Sequence of chain 1.B:
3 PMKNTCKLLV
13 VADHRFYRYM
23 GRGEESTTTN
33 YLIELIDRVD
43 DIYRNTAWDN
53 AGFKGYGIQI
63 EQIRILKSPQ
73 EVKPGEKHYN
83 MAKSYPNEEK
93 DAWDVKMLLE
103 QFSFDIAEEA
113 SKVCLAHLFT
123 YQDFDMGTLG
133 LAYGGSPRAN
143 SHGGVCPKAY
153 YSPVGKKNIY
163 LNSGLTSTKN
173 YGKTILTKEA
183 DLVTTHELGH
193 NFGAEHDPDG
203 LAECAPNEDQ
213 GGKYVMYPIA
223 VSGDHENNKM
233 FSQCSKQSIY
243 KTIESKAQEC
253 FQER

A protein and the small-molecule ligand that binds it are described below.
Small molecule (SMILES): CC(C)C[C@H](CC(=O)NO)C(=O)N[C@H](C(=O)NC(C)C(=O)NCCN)C(C)(C)C

Binding-site contacts:
Ligand atom C12 contacts residue ASN172 of chain 1.B at 3.3 Å.
Ligand atom C14 contacts residue ILE221 of chain 1.B at 3.8 Å (hydrophobic).
Ligand atom C contacts residue HIS188 of chain 1.B at 3.7 Å.
Ligand atom N4 contacts residue ILE221 of chain 1.B at 3.9 Å.
Ligand atom C0 contacts residue GLY132 of chain 1.B at 3.5 Å.
Ligand atom C5 contacts residue GLY129 of chain 1.B at 3.5 Å.
Ligand atom O4 contacts residue HIS188 of chain 1.B at 3.1 Å (h-bond).
Ligand atom N contacts residue GLU189 of chain 1.B at 2.9 Å (salt-bridge).
Ligand atom CB contacts residue GLU189 of chain 1.B at 3.5 Å.
Ligand atom O4 contacts residue ZN1 of chain 1.G at 2.1 Å.
Ligand atom N contacts residue HIS188 of chain 1.B at 3.7 Å.
Ligand atom O2 contacts residue ILE221 of chain 1.B at 3.5 Å.
Ligand atom O2 contacts residue ALA222 of chain 1.B at 2.8 Å (h-bond).
Ligand atom C10 contacts residue GLY129 of chain 1.B at 3.6 Å.
Ligand atom C3 contacts residue HIS188 of chain 1.B at 3.6 Å.
Ligand atom C8 contacts residue THR130 of chain 1.B at 3.8 Å.
Ligand atom O1 contacts residue GLY129 of chain 1.B at 3.8 Å.
Ligand atom C contacts residue ZN1 of chain 1.G at 2.8 Å.
Ligand atom O contacts residue HIS188 of chain 1.B at 3.2 Å (h-bond).
Ligand atom N1 contacts residue PRO220 of chain 1.B at 3.4 Å (h-bond).
Ligand atom N3 contacts residue ILE221 of chain 1.B at 3.9 Å.
Ligand atom O4 contacts residue GLU189 of chain 1.B at 2.7 Å (salt-bridge).
Ligand atom C3 contacts residue TYR219 of chain 1.B at 3.8 Å (hydrophobic).
Ligand atom C3 contacts residue PRO220 of chain 1.B at 3.8 Å (hydrophobic).
Ligand atom C7 contacts residue PRO220 of chain 1.B at 3.6 Å (hydrophobic).
Ligand atom C contacts residue GLY132 of chain 1.B at 3.8 Å.
Ligand atom C9 contacts residue MET128 of chain 1.B at 3.4 Å (hydrophobic).
Ligand atom C12 contacts residue GLY129 of chain 1.B at 3.7 Å.
Ligand atom O1 contacts residue THR130 of chain 1.B at 3.3 Å.
Ligand atom O1 contacts residue LEU131 of chain 1.B at 2.8 Å (h-bond).
Ligand atom C3 contacts residue ALA222 of chain 1.B at 3.5 Å (hydrophobic).
Ligand atom N contacts residue GLY132 of chain 1.B at 3.1 Å (h-bond).
Ligand atom N contacts residue ZN1 of chain 1.G at 2.8 Å.
Ligand atom O contacts residue HIS198 of chain 1.B at 3.0 Å (h-bond).
Ligand atom O contacts residue ZN1 of chain 1.G at 2.1 Å.
Ligand atom N2 contacts residue GLY129 of chain 1.B at 2.9 Å (h-bond).
Ligand atom O4 contacts residue HIS192 of chain 1.B at 2.9 Å.
Ligand atom C15 contacts residue ILE221 of chain 1.B at 3.3 Å (hydrophobic).
Ligand atom C2 contacts residue VAL185 of chain 1.B at 3.8 Å (hydrophobic).
Ligand atom C1 contacts residue ALA222 of chain 1.B at 3.6 Å (hydrophobic).